Binding-site contacts:
Ligand atom P contacts residue HIS627 of chain 1.O at 4.0 Å.
Ligand atom C5 contacts residue SER631 of chain 1.O at 3.9 Å.
Ligand atom C1' contacts residue HIS629 of chain 1.O at 3.8 Å.
Ligand atom C4 contacts residue SER631 of chain 1.O at 4.4 Å.
Ligand atom N7 contacts residue HIS629 of chain 1.O at 4.3 Å.
Ligand atom N7 contacts residue PRO419 of chain 1.O at 4.0 Å.
Ligand atom O4' contacts residue PRO630 of chain 1.O at 3.4 Å.
Ligand atom C8 contacts residue SER631 of chain 1.O at 3.8 Å.
Ligand atom N6 contacts residue PHE637 of chain 1.O at 4.0 Å.
Ligand atom N6 contacts residue VAL418 of chain 1.O at 3.5 Å.
Ligand atom C6 contacts residue VAL418 of chain 1.O at 4.0 Å (hydrophobic).
Ligand atom N6 contacts residue PRO419 of chain 1.O at 4.5 Å.
Ligand atom O1P contacts residue PRO630 of chain 1.O at 4.3 Å.
Ligand atom N1 contacts residue GLY638 of chain 1.O at 3.5 Å (h-bond).
Ligand atom N7 contacts residue SER631 of chain 1.O at 3.3 Å.
Ligand atom C5 contacts residue PRO630 of chain 1.O at 4.1 Å (hydrophobic).
Ligand atom N9 contacts residue HIS629 of chain 1.O at 4.3 Å.
Ligand atom N9 contacts residue PRO630 of chain 1.O at 4.0 Å.
Ligand atom N1 contacts residue VAL418 of chain 1.O at 4.1 Å.
Ligand atom P contacts residue PRO630 of chain 1.O at 4.5 Å.
Ligand atom N1 contacts residue PRO630 of chain 1.O at 4.0 Å.
Ligand atom C8 contacts residue PRO419 of chain 1.O at 4.4 Å (hydrophobic).
Ligand atom N6 contacts residue SER631 of chain 1.O at 4.2 Å.
Ligand atom C6 contacts residue SER631 of chain 1.O at 4.3 Å.
Ligand atom C8 contacts residue HIS629 of chain 1.O at 3.6 Å.
Ligand atom C2' contacts residue HIS629 of chain 1.O at 4.5 Å.
Ligand atom C5 contacts residue PRO419 of chain 1.O at 4.0 Å (hydrophobic).
Ligand atom C6 contacts residue PRO419 of chain 1.O at 4.1 Å (hydrophobic).
Ligand atom N6 contacts residue GLY638 of chain 1.O at 3.0 Å (h-bond).
Ligand atom N3 contacts residue PRO630 of chain 1.O at 3.3 Å.
Ligand atom C2 contacts residue PRO630 of chain 1.O at 3.5 Å (hydrophobic).
Ligand atom C1' contacts residue PRO630 of chain 1.O at 4.0 Å (hydrophobic).
Ligand atom O4' contacts residue HIS629 of chain 1.O at 4.2 Å.
Ligand atom C4 contacts residue PRO630 of chain 1.O at 3.6 Å (hydrophobic).
Ligand atom C4 contacts residue PRO419 of chain 1.O at 4.4 Å (hydrophobic).
Ligand atom O5' contacts residue PRO630 of chain 1.O at 3.9 Å.
Ligand atom C6 contacts residue GLY638 of chain 1.O at 3.9 Å.
Ligand atom C6 contacts residue PRO630 of chain 1.O at 4.3 Å (hydrophobic).
Ligand atom N1 contacts residue PRO419 of chain 1.O at 4.4 Å.
Ligand atom O1P contacts residue LYS640 of chain 1.O at 4.4 Å.

This small molecule binds to this protein.
Small molecule (SMILES): Nc1ncnc2c1ncn2[C@H]1C[C@H](O)[C@@H](COP(=O)(O)O)O1

Sequence of chain 1.O:
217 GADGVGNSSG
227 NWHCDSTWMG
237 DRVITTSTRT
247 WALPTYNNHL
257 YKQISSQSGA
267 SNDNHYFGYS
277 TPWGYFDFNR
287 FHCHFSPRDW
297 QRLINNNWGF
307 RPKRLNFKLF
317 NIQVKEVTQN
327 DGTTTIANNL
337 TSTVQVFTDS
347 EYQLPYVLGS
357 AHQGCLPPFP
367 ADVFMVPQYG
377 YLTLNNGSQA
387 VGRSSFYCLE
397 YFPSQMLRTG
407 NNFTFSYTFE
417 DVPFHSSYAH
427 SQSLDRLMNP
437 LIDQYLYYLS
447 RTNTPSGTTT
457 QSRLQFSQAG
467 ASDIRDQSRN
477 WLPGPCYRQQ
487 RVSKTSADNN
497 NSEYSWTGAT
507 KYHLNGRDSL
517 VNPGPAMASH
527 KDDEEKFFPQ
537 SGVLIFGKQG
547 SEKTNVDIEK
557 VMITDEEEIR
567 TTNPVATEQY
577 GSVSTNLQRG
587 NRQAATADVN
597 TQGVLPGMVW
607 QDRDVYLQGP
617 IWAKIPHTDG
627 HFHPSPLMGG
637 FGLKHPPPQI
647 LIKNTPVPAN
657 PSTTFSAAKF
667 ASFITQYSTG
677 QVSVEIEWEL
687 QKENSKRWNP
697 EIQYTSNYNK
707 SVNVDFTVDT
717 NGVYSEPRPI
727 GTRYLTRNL